Sequence of chain 1.A:
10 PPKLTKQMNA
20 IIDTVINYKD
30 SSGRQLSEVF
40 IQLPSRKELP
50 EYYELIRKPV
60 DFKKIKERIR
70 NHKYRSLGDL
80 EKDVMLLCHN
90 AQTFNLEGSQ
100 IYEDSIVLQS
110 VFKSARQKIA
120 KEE

The small molecule below binds the protein below.
Small molecule (SMILES): COCCOc1cc(N2[C@@H]3CC[C@H]2CN(c2cc(-c4ccccc4O)nnc2N)C3)ccn1

Binding-site contacts:
Ligand atom C12 contacts residue TYR51 of chain 1.A at 3.7 Å (hydrophobic).
Ligand atom C19 contacts residue ZN1 of chain 1.D at 3.0 Å.
Ligand atom C18 contacts residue ZN1 of chain 1.D at 2.9 Å.
Ligand atom C13 contacts residue ASP60 of chain 1.A at 3.8 Å.
Ligand atom C5 contacts residue PRO43 of chain 1.A at 3.8 Å (hydrophobic).
Ligand atom N5 contacts residue ZN1 of chain 1.D at 2.0 Å.
Ligand atom N4 contacts residue ILE100 of chain 1.A at 3.5 Å.
Ligand atom C13 contacts residue LEU42 of chain 1.A at 3.7 Å (hydrophobic).
Ligand atom C7 contacts residue VAL38 of chain 1.A at 3.8 Å (hydrophobic).
Ligand atom C4 contacts residue VAL38 of chain 1.A at 3.6 Å (hydrophobic).
Ligand atom N5 contacts residue GLU47 of chain 1.A at 3.0 Å (salt-bridge).
Ligand atom C18 contacts residue GLU47 of chain 1.A at 3.2 Å.
Ligand atom N4 contacts residue ASN94 of chain 1.A at 2.9 Å (h-bond).
Ligand atom C5 contacts residue LEU48 of chain 1.A at 3.7 Å (hydrophobic).
Ligand atom C13 contacts residue PHE39 of chain 1.A at 3.6 Å (hydrophobic).
Ligand atom C17 contacts residue PRO43 of chain 1.A at 3.6 Å (hydrophobic).
Ligand atom N2 contacts residue ASN94 of chain 1.A at 3.6 Å.
Ligand atom N4 contacts residue PHE93 of chain 1.A at 3.5 Å.
Ligand atom C14 contacts residue PHE39 of chain 1.A at 3.4 Å (hydrophobic).
Ligand atom C12 contacts residue VAL59 of chain 1.A at 3.6 Å (hydrophobic).
Ligand atom C18 contacts residue PRO43 of chain 1.A at 3.5 Å (hydrophobic).
Ligand atom O contacts residue ALA90 of chain 1.A at 3.5 Å.
Ligand atom N3 contacts residue ASN94 of chain 1.A at 2.8 Å (h-bond).
Ligand atom C14 contacts residue LEU42 of chain 1.A at 3.6 Å (hydrophobic).
Ligand atom N5 contacts residue PRO43 of chain 1.A at 3.6 Å.
Ligand atom C21 contacts residue GLN41 of chain 1.A at 3.4 Å.
Ligand atom O contacts residue TYR51 of chain 1.A at 2.9 Å (h-bond).
Ligand atom N2 contacts residue TYR51 of chain 1.A at 3.5 Å.
Ligand atom C15 contacts residue LEU42 of chain 1.A at 3.6 Å (hydrophobic).
Ligand atom C20 contacts residue GLN41 of chain 1.A at 3.5 Å.
Ligand atom N3 contacts residue PHE93 of chain 1.A at 3.5 Å.
Ligand atom C11 contacts residue TYR51 of chain 1.A at 3.4 Å (hydrophobic).
Ligand atom C15 contacts residue VAL38 of chain 1.A at 3.2 Å (hydrophobic).
Ligand atom C14 contacts residue VAL38 of chain 1.A at 3.6 Å (hydrophobic).
Ligand atom C16 contacts residue PRO43 of chain 1.A at 3.6 Å (hydrophobic).
Ligand atom C9 contacts residue ASN94 of chain 1.A at 3.6 Å.
Ligand atom C13 contacts residue VAL59 of chain 1.A at 3.4 Å (hydrophobic).
Ligand atom O1 contacts residue ZN1 of chain 1.D at 3.2 Å.
Ligand atom C10 contacts residue LEU42 of chain 1.A at 3.7 Å (hydrophobic).
Ligand atom C9 contacts residue ILE100 of chain 1.A at 3.7 Å (hydrophobic).